Binding-site contacts:
Ligand atom O4 contacts residue ASN318 of chain 9.K at 4.5 Å.
Ligand atom O6 contacts residue SER284 of chain 9.K at 2.9 Å (h-bond).
Ligand atom C6 contacts residue ASN318 of chain 9.K at 3.2 Å.
Ligand atom C6 contacts residue SER284 of chain 9.K at 3.4 Å.
Ligand atom O6 contacts residue ASN318 of chain 9.K at 3.0 Å (h-bond).

The protein below binds the small molecule below.
Small molecule (SMILES): CC(=O)N[C@@H]1[C@@H](O)[C@H](O)[C@@H](CO)O[C@H]1O

Sequence of chain 9.K:
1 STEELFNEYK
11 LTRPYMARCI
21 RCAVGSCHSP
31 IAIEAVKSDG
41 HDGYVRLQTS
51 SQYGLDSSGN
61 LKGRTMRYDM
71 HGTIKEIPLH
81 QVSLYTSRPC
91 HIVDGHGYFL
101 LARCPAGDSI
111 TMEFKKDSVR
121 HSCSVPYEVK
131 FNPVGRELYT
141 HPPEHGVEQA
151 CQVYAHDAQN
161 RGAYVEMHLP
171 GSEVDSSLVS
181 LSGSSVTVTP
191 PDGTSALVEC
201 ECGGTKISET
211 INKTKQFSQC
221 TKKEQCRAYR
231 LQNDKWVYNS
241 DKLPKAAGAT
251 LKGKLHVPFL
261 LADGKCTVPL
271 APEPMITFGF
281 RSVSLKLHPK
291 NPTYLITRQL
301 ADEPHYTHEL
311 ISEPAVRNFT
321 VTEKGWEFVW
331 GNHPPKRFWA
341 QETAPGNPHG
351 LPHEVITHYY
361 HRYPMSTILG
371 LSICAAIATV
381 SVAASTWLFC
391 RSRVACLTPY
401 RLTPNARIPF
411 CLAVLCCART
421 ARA